Binding-site contacts:
Ligand atom OP3 contacts residue SER144 of chain 1.B at 4.0 Å.
Ligand atom O3A contacts residue ASP284 of chain 1.B at 3.3 Å.
Ligand atom OP2 contacts residue SER194 of chain 1.B at 3.2 Å (h-bond).
Ligand atom C3A contacts residue MET244 of chain 1.B at 3.9 Å (hydrophobic).
Ligand atom OP1 contacts residue GLY143 of chain 1.B at 3.3 Å (h-bond).
Ligand atom C1 contacts residue ALA17 of chain 1.B at 3.4 Å (hydrophobic).
Ligand atom O5 contacts residue TYR21 of chain 1.B at 3.5 Å.
Ligand atom C3A contacts residue TRP22 of chain 1.B at 3.8 Å (hydrophobic).
Ligand atom O2 contacts residue TYR21 of chain 1.B at 2.8 Å (h-bond).
Ligand atom C5 contacts residue HIS198 of chain 1.B at 3.9 Å.
Ligand atom OP3 contacts residue SER142 of chain 1.B at 3.5 Å (h-bond).
Ligand atom C3 contacts residue TYR21 of chain 1.B at 3.9 Å (hydrophobic).
Ligand atom OP1 contacts residue SER142 of chain 1.B at 2.7 Å (h-bond).
Ligand atom P contacts residue SER142 of chain 1.B at 3.4 Å.
Ligand atom C2 contacts residue LYS20 of chain 1.B at 3.9 Å.
Ligand atom O5 contacts residue SER144 of chain 1.B at 3.8 Å.
Ligand atom OP1 contacts residue SER144 of chain 1.B at 2.6 Å (h-bond).
Ligand atom O2 contacts residue ALA17 of chain 1.B at 3.2 Å.
Ligand atom O2 contacts residue LYS20 of chain 1.B at 3.6 Å.
Ligand atom O1 contacts residue ARG147 of chain 1.B at 2.8 Å (salt-bridge).
Ligand atom OP2 contacts residue SER142 of chain 1.B at 3.8 Å.
Ligand atom OP2 contacts residue HIS198 of chain 1.B at 3.0 Å (h-bond).
Ligand atom C3A contacts residue ALA285 of chain 1.B at 3.8 Å (hydrophobic).
Ligand atom OP1 contacts residue TYR21 of chain 1.B at 3.9 Å.
Ligand atom O5 contacts residue HIS198 of chain 1.B at 3.3 Å (h-bond).
Ligand atom C1 contacts residue ARG147 of chain 1.B at 3.4 Å.
Ligand atom C2 contacts residue TYR21 of chain 1.B at 3.5 Å (hydrophobic).
Ligand atom C1 contacts residue TYR21 of chain 1.B at 3.8 Å (hydrophobic).
Ligand atom P contacts residue SER194 of chain 1.B at 3.5 Å.
Ligand atom OP3 contacts residue SER194 of chain 1.B at 2.8 Å (h-bond).
Ligand atom O1 contacts residue ASP284 of chain 1.B at 3.9 Å.
Ligand atom P contacts residue TYR21 of chain 1.B at 3.9 Å.
Ligand atom P contacts residue HIS198 of chain 1.B at 3.8 Å.
Ligand atom OP2 contacts residue TYR21 of chain 1.B at 3.6 Å.
Ligand atom O1 contacts residue ALA17 of chain 1.B at 3.5 Å.
Ligand atom O2 contacts residue ARG147 of chain 1.B at 3.0 Å (salt-bridge).
Ligand atom OP3 contacts residue SER110 of chain 1.B at 3.5 Å (h-bond).
Ligand atom C4 contacts residue TYR21 of chain 1.B at 3.5 Å (hydrophobic).
Ligand atom C2 contacts residue ASP284 of chain 1.B at 3.6 Å.
Ligand atom P contacts residue SER144 of chain 1.B at 3.6 Å.

A protein and the small-molecule ligand that binds it are described below.
Small molecule (SMILES): C[C@@](O)(CCOP(=O)(O)O)CC(=O)O

Sequence of chain 1.B:
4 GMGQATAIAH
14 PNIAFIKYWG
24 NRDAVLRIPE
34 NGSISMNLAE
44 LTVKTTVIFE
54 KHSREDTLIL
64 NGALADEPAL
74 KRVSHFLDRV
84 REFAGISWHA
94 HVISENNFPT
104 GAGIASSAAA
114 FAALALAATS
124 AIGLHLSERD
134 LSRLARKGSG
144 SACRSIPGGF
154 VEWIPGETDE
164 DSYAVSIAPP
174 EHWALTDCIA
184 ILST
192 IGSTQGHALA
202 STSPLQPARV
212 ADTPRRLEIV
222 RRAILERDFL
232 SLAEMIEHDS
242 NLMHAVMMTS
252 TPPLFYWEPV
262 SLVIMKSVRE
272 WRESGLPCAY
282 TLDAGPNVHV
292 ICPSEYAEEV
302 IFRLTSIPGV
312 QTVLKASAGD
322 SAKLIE